Sequence of chain 1.A:
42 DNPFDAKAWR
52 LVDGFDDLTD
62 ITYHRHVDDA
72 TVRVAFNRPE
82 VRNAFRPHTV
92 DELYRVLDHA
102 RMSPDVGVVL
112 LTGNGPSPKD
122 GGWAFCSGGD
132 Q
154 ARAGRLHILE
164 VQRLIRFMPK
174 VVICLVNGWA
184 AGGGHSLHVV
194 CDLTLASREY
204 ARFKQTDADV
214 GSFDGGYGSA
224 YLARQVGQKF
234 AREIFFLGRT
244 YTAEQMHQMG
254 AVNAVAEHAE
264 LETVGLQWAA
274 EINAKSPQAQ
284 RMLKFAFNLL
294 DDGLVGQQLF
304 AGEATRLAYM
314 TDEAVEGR

Sequence of chain 1.C:
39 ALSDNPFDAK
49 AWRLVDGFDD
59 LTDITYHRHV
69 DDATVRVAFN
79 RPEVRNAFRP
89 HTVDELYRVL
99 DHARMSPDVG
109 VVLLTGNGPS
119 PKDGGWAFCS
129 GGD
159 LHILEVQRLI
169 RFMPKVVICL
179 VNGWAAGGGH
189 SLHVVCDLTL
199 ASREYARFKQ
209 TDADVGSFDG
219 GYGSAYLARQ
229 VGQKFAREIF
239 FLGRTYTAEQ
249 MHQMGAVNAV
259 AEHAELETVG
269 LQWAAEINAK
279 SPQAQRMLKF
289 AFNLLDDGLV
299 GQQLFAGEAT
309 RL

Binding-site contacts:
Ligand atom N4 contacts residue MET252 of chain 1.B at 4.1 Å.
Ligand atom O2S contacts residue ARG227 of chain 1.A at 3.8 Å.
Ligand atom C9 contacts residue ALA226 of chain 1.A at 3.9 Å (hydrophobic).
Ligand atom C3 contacts residue VAL229 of chain 1.A at 4.0 Å (hydrophobic).
Ligand atom C2 contacts residue GLY230 of chain 1.A at 3.5 Å.
Ligand atom C11 contacts residue ALA226 of chain 1.C at 3.7 Å (hydrophobic).
Ligand atom C10 contacts residue ALA226 of chain 1.B at 3.9 Å (hydrophobic).
Ligand atom C6 contacts residue VAL229 of chain 1.C at 3.4 Å (hydrophobic).
Ligand atom O8 contacts residue GLN251 of chain 1.B at 4.0 Å.
Ligand atom N1 contacts residue GLY230 of chain 1.A at 3.9 Å.
Ligand atom O2S contacts residue ARG227 of chain 1.C at 3.0 Å.
Ligand atom C2 contacts residue GLN228 of chain 1.B at 3.0 Å.
Ligand atom C2 contacts residue VAL229 of chain 1.A at 3.6 Å (hydrophobic).
Ligand atom O8 contacts residue GLN251 of chain 1.C at 3.5 Å (h-bond).
Ligand atom C5 contacts residue GLN228 of chain 1.C at 3.5 Å.
Ligand atom C8 contacts residue GLN251 of chain 1.B at 3.9 Å.
Ligand atom O3S contacts residue ARG227 of chain 1.A at 3.4 Å.
Ligand atom C6 contacts residue GLN228 of chain 1.A at 4.0 Å.
Ligand atom O3S contacts residue ALA226 of chain 1.A at 3.2 Å (h-bond).
Ligand atom O2S contacts residue ARG227 of chain 1.B at 4.0 Å.
Ligand atom O8 contacts residue MET252 of chain 1.C at 3.8 Å.
Ligand atom C3 contacts residue VAL229 of chain 1.B at 3.9 Å (hydrophobic).
Ligand atom N1 contacts residue GLN228 of chain 1.A at 4.1 Å.
Ligand atom S contacts residue ARG227 of chain 1.B at 4.0 Å.
Ligand atom C8 contacts residue VAL229 of chain 1.B at 4.1 Å (hydrophobic).
Ligand atom C8 contacts residue PHE233 of chain 1.B at 3.8 Å (hydrophobic).
Ligand atom C3 contacts residue MET252 of chain 1.B at 3.7 Å (hydrophobic).
Ligand atom C5 contacts residue MET252 of chain 1.C at 3.8 Å (hydrophobic).
Ligand atom C7 contacts residue VAL229 of chain 1.B at 3.2 Å (hydrophobic).
Ligand atom C9 contacts residue GLY230 of chain 1.A at 3.5 Å.
Ligand atom C11 contacts residue ARG227 of chain 1.C at 4.0 Å.
Ligand atom C7 contacts residue MET252 of chain 1.B at 3.4 Å (hydrophobic).
Ligand atom O1S contacts residue ALA226 of chain 1.B at 3.3 Å (h-bond).
Ligand atom O1S contacts residue ARG227 of chain 1.B at 2.9 Å.
Ligand atom C5 contacts residue VAL229 of chain 1.C at 3.8 Å (hydrophobic).
Ligand atom C3 contacts residue GLN228 of chain 1.B at 3.0 Å.
Ligand atom N1 contacts residue VAL229 of chain 1.A at 4.1 Å.
Ligand atom C6 contacts residue GLN228 of chain 1.C at 3.8 Å.
Ligand atom C8 contacts residue MET252 of chain 1.B at 2.9 Å (hydrophobic).
Ligand atom C6 contacts residue GLY230 of chain 1.C at 3.4 Å.

The small molecule below binds the protein below.
Small molecule (SMILES): O=S(=O)(O)CCCN1CCN(CCO)CC1

Sequence of chain 1.B:
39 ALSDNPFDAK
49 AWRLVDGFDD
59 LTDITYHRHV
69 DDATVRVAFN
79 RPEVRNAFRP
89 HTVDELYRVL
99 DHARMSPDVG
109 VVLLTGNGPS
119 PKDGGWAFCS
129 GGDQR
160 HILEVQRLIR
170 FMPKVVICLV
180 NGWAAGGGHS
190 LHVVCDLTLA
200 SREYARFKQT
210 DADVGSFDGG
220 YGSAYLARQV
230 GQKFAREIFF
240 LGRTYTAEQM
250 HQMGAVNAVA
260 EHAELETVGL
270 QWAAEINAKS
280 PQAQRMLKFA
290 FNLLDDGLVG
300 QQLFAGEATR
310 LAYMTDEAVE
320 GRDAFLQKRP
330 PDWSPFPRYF